Sequence of chain 1.D:
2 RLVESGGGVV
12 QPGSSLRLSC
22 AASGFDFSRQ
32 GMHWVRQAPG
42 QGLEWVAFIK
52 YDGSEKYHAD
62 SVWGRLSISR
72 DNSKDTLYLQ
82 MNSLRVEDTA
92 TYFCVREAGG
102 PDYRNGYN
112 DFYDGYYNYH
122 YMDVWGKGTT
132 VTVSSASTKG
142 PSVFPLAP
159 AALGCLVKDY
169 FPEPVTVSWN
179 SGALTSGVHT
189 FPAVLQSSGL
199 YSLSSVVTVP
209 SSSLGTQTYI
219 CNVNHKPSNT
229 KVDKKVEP

Sequence of chain 1.F:
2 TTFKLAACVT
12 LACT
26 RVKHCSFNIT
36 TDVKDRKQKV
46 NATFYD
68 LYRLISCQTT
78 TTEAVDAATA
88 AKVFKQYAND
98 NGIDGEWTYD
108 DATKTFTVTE

Sequence of chain 1.E:
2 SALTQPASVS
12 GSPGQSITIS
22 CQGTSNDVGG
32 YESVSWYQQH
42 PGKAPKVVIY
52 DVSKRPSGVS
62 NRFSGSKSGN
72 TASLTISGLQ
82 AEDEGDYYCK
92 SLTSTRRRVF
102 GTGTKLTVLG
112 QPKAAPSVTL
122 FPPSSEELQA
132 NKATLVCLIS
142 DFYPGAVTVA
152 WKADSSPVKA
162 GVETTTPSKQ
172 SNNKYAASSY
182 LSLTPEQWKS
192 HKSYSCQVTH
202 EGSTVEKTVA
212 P

Binding-site contacts:
Ligand atom C3 contacts residue ASP52 of chain 1.E at 3.6 Å.
Ligand atom C6 contacts residue TYR118 of chain 1.D at 3.4 Å (hydrophobic).
Ligand atom C6 contacts residue ASP103 of chain 1.D at 3.5 Å.
Ligand atom O3 contacts residue GLU33 of chain 1.E at 3.6 Å.
Ligand atom O3 contacts residue SER34 of chain 1.E at 2.7 Å (h-bond).
Ligand atom C5 contacts residue ASN33 of chain 1.F at 3.6 Å.
Ligand atom O6 contacts residue ARG105 of chain 1.D at 3.0 Å (salt-bridge).
Ligand atom O2 contacts residue HIS121 of chain 1.D at 3.7 Å.
Ligand atom C3 contacts residue ASN33 of chain 1.F at 3.7 Å.
Ligand atom O7 contacts residue TYR118 of chain 1.D at 3.7 Å.
Ligand atom C2 contacts residue ASN33 of chain 1.F at 2.3 Å.
Ligand atom C8 contacts residue THR11 of chain 1.F at 3.7 Å.
Ligand atom O3 contacts residue ASP52 of chain 1.E at 2.7 Å (salt-bridge).
Ligand atom C5 contacts residue HIS121 of chain 1.D at 3.5 Å.
Ligand atom O6 contacts residue LEU93 of chain 1.E at 3.5 Å.
Ligand atom C2 contacts residue SER34 of chain 1.E at 3.5 Å.
Ligand atom C1 contacts residue ASN33 of chain 1.F at 1.4 Å.
Ligand atom C5 contacts residue TYR118 of chain 1.D at 3.5 Å (hydrophobic).
Ligand atom O7 contacts residue ASN33 of chain 1.F at 3.6 Å.
Ligand atom O4 contacts residue ASN119 of chain 1.D at 3.1 Å (h-bond).
Ligand atom O2 contacts residue ASP52 of chain 1.E at 3.3 Å.
Ligand atom C3 contacts residue HIS121 of chain 1.D at 3.4 Å.
Ligand atom O4 contacts residue HIS121 of chain 1.D at 2.8 Å (h-bond).
Ligand atom O3 contacts residue HIS121 of chain 1.D at 2.9 Å (h-bond).
Ligand atom O3 contacts residue ASN119 of chain 1.D at 2.9 Å (h-bond).
Ligand atom C3 contacts residue SER34 of chain 1.E at 3.4 Å.
Ligand atom C4 contacts residue ASP52 of chain 1.E at 3.5 Å.
Ligand atom O2 contacts residue TYR118 of chain 1.D at 3.6 Å.
Ligand atom O5 contacts residue TYS110 of chain 1.D at 3.5 Å.
Ligand atom C2 contacts residue GLU33 of chain 1.E at 3.3 Å.
Ligand atom C4 contacts residue HIS121 of chain 1.D at 3.4 Å.
Ligand atom N2 contacts residue ASN33 of chain 1.F at 2.8 Å (h-bond).
Ligand atom O6 contacts residue ASP103 of chain 1.D at 2.6 Å (salt-bridge).
Ligand atom O5 contacts residue ARG105 of chain 1.D at 3.3 Å (salt-bridge).
Ligand atom O5 contacts residue ASN33 of chain 1.F at 2.4 Å (h-bond).
Ligand atom C8 contacts residue ASP103 of chain 1.D at 3.7 Å.
Ligand atom C7 contacts residue ASN33 of chain 1.F at 3.5 Å.
Ligand atom O2 contacts residue GLU33 of chain 1.E at 2.7 Å (salt-bridge).
Ligand atom C8 contacts residue TYR118 of chain 1.D at 3.7 Å (hydrophobic).
Ligand atom C8 contacts residue ALA13 of chain 1.F at 3.6 Å (hydrophobic).

The protein below binds the small molecule below.
Small molecule (SMILES): CC(=O)N[C@H]1[C@H](O[C@H]2[C@H](O)[C@@H](NC(C)=O)CO[C@@H]2CO)O[C@H](CO)[C@@H](O[C@@H]2O[C@H](CO[C@H]3O[C@H](CO[C@H]4O[C@H](CO)[C@@H](O)[C@H](O)[C@@H]4O)[C@@H](O)[C@H](O[C@H]4O[C@H](CO)[C@@H](O)[C@H](O)[C@@H]4O)[C@@H]3O)[C@@H](O)[C@H](O[C@H]3O[C@H](CO)[C@@H](O)[C@H](O)[C@@H]3O)[C@@H]2O)[C@@H]1O